A protein and the small-molecule ligand that binds it are described below.
Small molecule (SMILES): O=C(Cc1cccs1)N[C@@H](Cn1cc(-c2cccc(C(=O)O)c2)nn1)B(O)O

Sequence of chain 1.A:
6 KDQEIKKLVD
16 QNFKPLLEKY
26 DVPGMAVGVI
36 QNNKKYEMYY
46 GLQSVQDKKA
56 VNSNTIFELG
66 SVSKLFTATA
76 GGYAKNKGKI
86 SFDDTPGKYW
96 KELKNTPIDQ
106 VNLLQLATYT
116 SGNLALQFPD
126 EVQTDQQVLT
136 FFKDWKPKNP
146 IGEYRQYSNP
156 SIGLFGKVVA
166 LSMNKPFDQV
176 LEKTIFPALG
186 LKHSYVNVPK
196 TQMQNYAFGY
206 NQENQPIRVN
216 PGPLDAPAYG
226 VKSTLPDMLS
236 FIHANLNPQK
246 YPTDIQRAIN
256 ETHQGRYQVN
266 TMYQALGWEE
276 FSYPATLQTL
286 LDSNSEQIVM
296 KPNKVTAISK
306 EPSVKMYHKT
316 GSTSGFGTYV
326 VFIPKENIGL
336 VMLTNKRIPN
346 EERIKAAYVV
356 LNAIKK

Binding-site contacts:
Ligand atom C6 contacts residue LEU121 of chain 1.A at 3.9 Å (hydrophobic).
Ligand atom C17 contacts residue ARG342 of chain 1.A at 3.4 Å.
Ligand atom B1 contacts residue TYR152 of chain 1.A at 3.5 Å.
Ligand atom O3 contacts residue SER66 of chain 1.A at 2.4 Å (h-bond).
Ligand atom C2 contacts residue ASN154 of chain 1.A at 4.1 Å.
Ligand atom C2 contacts residue SER66 of chain 1.A at 2.5 Å.
Ligand atom O3 contacts residue GLY316 of chain 1.A at 3.6 Å.
Ligand atom O23 contacts residue GLN122 of chain 1.A at 3.1 Å (h-bond).
Ligand atom S29 contacts residue SER319 of chain 1.A at 4.0 Å.
Ligand atom C15 contacts residue ARG342 of chain 1.A at 3.7 Å.
Ligand atom O23 contacts residue TYR224 of chain 1.A at 3.7 Å.
Ligand atom O4 contacts residue TYR152 of chain 1.A at 2.5 Å (h-bond).
Ligand atom C24 contacts residue TYR224 of chain 1.A at 3.5 Å (hydrophobic).
Ligand atom B1 contacts residue LYS69 of chain 1.A at 4.2 Å.
Ligand atom B1 contacts residue SER317 of chain 1.A at 4.2 Å.
Ligand atom C22 contacts residue GLN122 of chain 1.A at 4.0 Å.
Ligand atom C6 contacts residue GLN122 of chain 1.A at 4.2 Å.
Ligand atom C2 contacts residue SER317 of chain 1.A at 4.2 Å.
Ligand atom C18 contacts residue ARG342 of chain 1.A at 4.2 Å.
Ligand atom N5 contacts residue SER317 of chain 1.A at 3.1 Å (h-bond).
Ligand atom O4 contacts residue SER66 of chain 1.A at 2.4 Å (h-bond).
Ligand atom B1 contacts residue SER66 of chain 1.A at 1.4 Å.
Ligand atom O21 contacts residue ARG342 of chain 1.A at 3.8 Å.
Ligand atom C19 contacts residue SER319 of chain 1.A at 3.2 Å.
Ligand atom C26 contacts residue TYR224 of chain 1.A at 3.7 Å (hydrophobic).
Ligand atom O3 contacts residue SER317 of chain 1.A at 2.8 Å (h-bond).
Ligand atom N5 contacts residue SER66 of chain 1.A at 3.2 Å (h-bond).
Ligand atom O21 contacts residue SER319 of chain 1.A at 3.1 Å (h-bond).
Ligand atom S29 contacts residue THR318 of chain 1.A at 3.9 Å.
Ligand atom C22 contacts residue TYR224 of chain 1.A at 3.9 Å (hydrophobic).
Ligand atom C22 contacts residue ASN154 of chain 1.A at 3.8 Å.
Ligand atom C22 contacts residue SER317 of chain 1.A at 3.8 Å.
Ligand atom C22 contacts residue SER66 of chain 1.A at 4.2 Å.
Ligand atom C6 contacts residue SER66 of chain 1.A at 3.8 Å.
Ligand atom O20 contacts residue SER319 of chain 1.A at 2.7 Å (h-bond).
Ligand atom O23 contacts residue ASN154 of chain 1.A at 2.8 Å (h-bond).
Ligand atom C24 contacts residue SER317 of chain 1.A at 3.4 Å.
Ligand atom C16 contacts residue ARG342 of chain 1.A at 3.1 Å.
Ligand atom N10 contacts residue SER317 of chain 1.A at 3.8 Å.
Ligand atom C28 contacts residue SER319 of chain 1.A at 3.6 Å.